Binding-site contacts:
Ligand atom NH1 contacts residue ILE20 of chain 1.C at 3.7 Å.
Ligand atom OE2 contacts residue LYS9 of chain 1.C at 2.6 Å (salt-bridge).
Ligand atom O contacts residue TYR7 of chain 1.C at 3.6 Å.
Ligand atom O contacts residue HIS21 of chain 1.C at 2.9 Å (h-bond).
Ligand atom CA contacts residue ALY23 of chain 1.C at 3.8 Å.
Ligand atom OE2 contacts residue HIS21 of chain 1.C at 3.8 Å.
Ligand atom NE contacts residue GLU19 of chain 1.C at 3.5 Å (salt-bridge).
Ligand atom O contacts residue HIS21 of chain 1.C at 3.9 Å.
Ligand atom CG1 contacts residue PHE22 of chain 1.C at 3.9 Å (hydrophobic).
Ligand atom O contacts residue ALY23 of chain 1.C at 3.8 Å.
Ligand atom CZ contacts residue ILE20 of chain 1.C at 3.6 Å (hydrophobic).
Ligand atom N contacts residue ALY23 of chain 1.C at 2.9 Å (h-bond).
Ligand atom CG1 contacts residue ALY23 of chain 1.C at 4.0 Å.
Ligand atom CD1 contacts residue PHE22 of chain 1.C at 3.9 Å (hydrophobic).
Ligand atom CG1 contacts residue ALY23 of chain 1.C at 3.6 Å.
Ligand atom CG1 contacts residue SER36 of chain 1.C at 3.8 Å.
Ligand atom CB contacts residue HIS21 of chain 1.C at 3.9 Å.
Ligand atom O contacts residue ILE20 of chain 1.C at 3.9 Å.
Ligand atom CG1 contacts residue ARG40 of chain 1.C at 3.7 Å.
Ligand atom CZ contacts residue GLU19 of chain 1.C at 3.6 Å.
Ligand atom CG2 contacts residue ARG40 of chain 1.C at 3.6 Å.
Ligand atom NH2 contacts residue GLU19 of chain 1.C at 3.0 Å (salt-bridge).
Ligand atom CG1 contacts residue PHE22 of chain 1.C at 3.9 Å (hydrophobic).
Ligand atom O contacts residue ALY23 of chain 1.C at 2.8 Å (h-bond).
Ligand atom O contacts residue PHE22 of chain 1.C at 3.2 Å.
Ligand atom CD contacts residue LYS9 of chain 1.C at 3.7 Å.
Ligand atom CG1 contacts residue VAL24 of chain 1.C at 3.8 Å (hydrophobic).
Ligand atom CB contacts residue PHE22 of chain 1.C at 3.7 Å (hydrophobic).
Ligand atom CA contacts residue ALY23 of chain 1.C at 3.8 Å.
Ligand atom CG2 contacts residue LYS32 of chain 1.C at 3.7 Å.
Ligand atom CG2 contacts residue ILE20 of chain 1.C at 3.9 Å (hydrophobic).
Ligand atom CG2 contacts residue LYS9 of chain 1.C at 3.6 Å.
Ligand atom CB contacts residue ALY23 of chain 1.C at 3.6 Å.
Ligand atom N contacts residue HIS21 of chain 1.C at 2.8 Å (h-bond).
Ligand atom C contacts residue ALY23 of chain 1.C at 3.8 Å.
Ligand atom CG1 contacts residue TYR7 of chain 1.C at 3.7 Å (hydrophobic).
Ligand atom NH2 contacts residue ILE20 of chain 1.C at 3.7 Å.
Ligand atom CD1 contacts residue SER36 of chain 1.C at 3.9 Å.
Ligand atom C contacts residue HIS21 of chain 1.C at 3.6 Å.
Ligand atom CA contacts residue HIS21 of chain 1.C at 3.4 Å.

The small molecule below binds the protein below.
Small molecule (SMILES): CC[C@H](C)[C@H](NC(=O)[C@@H](NC(=O)[C@@H](NC(=O)[C@@H](NC(=O)[C@H](CCCNC(N)=[NH2+])NC(=O)[C@H](CCC(=O)O)NC(=O)[C@H](CCC(=O)O)NC(=O)[C@H](C)N)C(C)C)C(C)C)C(C)C)C(=O)N[C@H](C=O)CO

Sequence of chain 1.C:
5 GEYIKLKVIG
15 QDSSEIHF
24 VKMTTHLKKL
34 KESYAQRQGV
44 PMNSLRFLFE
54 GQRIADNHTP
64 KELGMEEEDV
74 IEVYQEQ